Sequence of chain 48.A:
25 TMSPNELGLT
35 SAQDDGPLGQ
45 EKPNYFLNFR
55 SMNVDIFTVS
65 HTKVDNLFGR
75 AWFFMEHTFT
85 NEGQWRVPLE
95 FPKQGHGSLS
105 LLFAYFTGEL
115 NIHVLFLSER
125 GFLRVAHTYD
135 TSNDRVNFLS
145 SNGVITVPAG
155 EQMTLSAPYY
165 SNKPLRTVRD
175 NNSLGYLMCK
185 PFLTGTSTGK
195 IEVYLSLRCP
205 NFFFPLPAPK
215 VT

Sequence of chain 46.B:
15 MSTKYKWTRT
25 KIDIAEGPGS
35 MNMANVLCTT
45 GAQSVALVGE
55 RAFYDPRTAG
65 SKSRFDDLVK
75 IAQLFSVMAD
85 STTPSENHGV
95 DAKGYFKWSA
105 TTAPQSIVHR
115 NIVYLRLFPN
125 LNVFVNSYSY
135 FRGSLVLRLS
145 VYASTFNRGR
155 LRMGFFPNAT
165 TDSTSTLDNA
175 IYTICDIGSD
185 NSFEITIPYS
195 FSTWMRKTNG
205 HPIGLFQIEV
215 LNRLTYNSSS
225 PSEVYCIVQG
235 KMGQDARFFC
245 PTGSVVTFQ

The small molecule below binds the protein below.
Small molecule (SMILES): Nc1nc(=O)c2ncn([C@@H]3O[C@H](CO)[C@@H](O[P](=O)(O)OC[C@H]4O[C@@H](n5ccc(=O)[nH]c5=O)[C@H](O)[C@@H]4O[P](=O)(O)OC[C@H]4O[C@@H](n5ccc(=O)[nH]c5=O)[C@H](O)[C@@H]4O[P](=O)(O)OC[C@H]4O[C@@H](n5ccc(=O)[nH]c5=O)[C@H](O)[C@@H]4O[P](=O)(O)OC[C@H]4O[C@@H](n5ccc(=O)[nH]c5=O)[C@H](O)[C@@H]4O[P](=O)(O)OC[C@H]4O[C@@H](n5ccc(=O)[nH]c5=O)[C@H](O)[C@@H]4O)[C@H]3O)c2[nH]1

Sequence of chain 50.B:
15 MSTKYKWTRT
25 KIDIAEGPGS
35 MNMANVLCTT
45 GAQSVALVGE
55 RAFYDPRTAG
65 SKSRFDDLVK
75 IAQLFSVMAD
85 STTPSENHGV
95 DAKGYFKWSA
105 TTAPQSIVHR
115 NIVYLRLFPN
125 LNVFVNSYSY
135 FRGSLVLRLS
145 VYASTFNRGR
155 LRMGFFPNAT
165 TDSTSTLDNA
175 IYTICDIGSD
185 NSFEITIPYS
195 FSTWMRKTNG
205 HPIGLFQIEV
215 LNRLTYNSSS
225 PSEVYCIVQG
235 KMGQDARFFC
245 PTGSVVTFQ

Binding-site contacts:
Ligand atom O4 contacts residue ARG68 of chain 48.B at 3.7 Å.
Ligand atom C6 contacts residue TYR58 of chain 48.B at 3.5 Å (hydrophobic).
Ligand atom C2 contacts residue TRP21 of chain 46.B at 3.8 Å (hydrophobic).
Ligand atom O2 contacts residue ARG55 of chain 48.B at 3.2 Å (salt-bridge).
Ligand atom N2 contacts residue THR17 of chain 46.B at 3.8 Å.
Ligand atom N1 contacts residue ALA56 of chain 48.B at 3.2 Å (h-bond).
Ligand atom C1' contacts residue TRP21 of chain 46.B at 3.7 Å (hydrophobic).
Ligand atom N3 contacts residue TRP21 of chain 46.B at 3.8 Å.
Ligand atom N2 contacts residue ARG55 of chain 48.B at 3.7 Å.
Ligand atom O4' contacts residue CYS203 of chain 48.A at 3.5 Å (h-bond).
Ligand atom N1 contacts residue TRP21 of chain 46.B at 3.5 Å.
Ligand atom O2' contacts residue TYR19 of chain 50.B at 3.4 Å.
Ligand atom C4 contacts residue TRP21 of chain 46.B at 3.7 Å (hydrophobic).
Ligand atom P contacts residue ARG202 of chain 48.A at 3.8 Å.
Ligand atom OP1 contacts residue TYR19 of chain 50.B at 3.1 Å (h-bond).
Ligand atom N1 contacts residue TYR58 of chain 48.B at 3.6 Å.
Ligand atom C2 contacts residue ALA56 of chain 48.B at 3.7 Å (hydrophobic).
Ligand atom O4' contacts residue TRP21 of chain 46.B at 3.6 Å.
Ligand atom O2' contacts residue ARG55 of chain 48.B at 2.7 Å (salt-bridge).
Ligand atom OP1 contacts residue LYS18 of chain 50.B at 3.3 Å (salt-bridge).
Ligand atom O6 contacts residue TYR58 of chain 48.B at 3.0 Å (h-bond).
Ligand atom OP2 contacts residue MET15 of chain 46.B at 3.5 Å.
Ligand atom O4 contacts residue ASN205 of chain 48.A at 3.4 Å (h-bond).
Ligand atom O2 contacts residue TYR58 of chain 48.B at 3.8 Å.
Ligand atom C2' contacts residue ARG55 of chain 48.B at 3.6 Å.
Ligand atom OP2 contacts residue THR17 of chain 46.B at 3.2 Å.
Ligand atom C6 contacts residue TRP21 of chain 46.B at 3.3 Å (hydrophobic).
Ligand atom O3' contacts residue ARG55 of chain 48.B at 3.6 Å.
Ligand atom P contacts residue TYR19 of chain 50.B at 3.7 Å.
Ligand atom O3' contacts residue TYR19 of chain 50.B at 3.0 Å (h-bond).
Ligand atom O2' contacts residue THR17 of chain 46.B at 3.3 Å (h-bond).
Ligand atom O4 contacts residue TRP21 of chain 46.B at 3.6 Å.
Ligand atom C1' contacts residue ARG55 of chain 48.B at 3.4 Å.
Ligand atom C5 contacts residue TRP21 of chain 46.B at 3.4 Å (hydrophobic).
Ligand atom N3 contacts residue ASN205 of chain 48.A at 3.7 Å.
Ligand atom N2 contacts residue ALA56 of chain 48.B at 3.3 Å (h-bond).
Ligand atom C5' contacts residue ARG202 of chain 48.A at 3.0 Å.
Ligand atom OP2 contacts residue ARG202 of chain 48.A at 2.5 Å (salt-bridge).
Ligand atom C4 contacts residue ARG68 of chain 48.B at 3.7 Å.
Ligand atom N3 contacts residue ARG55 of chain 48.B at 3.5 Å (salt-bridge).

Sequence of chain 48.B:
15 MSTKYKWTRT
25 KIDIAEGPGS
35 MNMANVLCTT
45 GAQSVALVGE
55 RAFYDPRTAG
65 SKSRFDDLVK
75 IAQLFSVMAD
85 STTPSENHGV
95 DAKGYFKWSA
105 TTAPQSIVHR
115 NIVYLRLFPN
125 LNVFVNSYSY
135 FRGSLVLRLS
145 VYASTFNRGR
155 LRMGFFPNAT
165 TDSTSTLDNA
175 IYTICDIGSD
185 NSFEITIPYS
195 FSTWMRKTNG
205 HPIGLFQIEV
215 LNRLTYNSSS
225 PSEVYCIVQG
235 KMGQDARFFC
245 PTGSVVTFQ